Sequence of chain 3.A:
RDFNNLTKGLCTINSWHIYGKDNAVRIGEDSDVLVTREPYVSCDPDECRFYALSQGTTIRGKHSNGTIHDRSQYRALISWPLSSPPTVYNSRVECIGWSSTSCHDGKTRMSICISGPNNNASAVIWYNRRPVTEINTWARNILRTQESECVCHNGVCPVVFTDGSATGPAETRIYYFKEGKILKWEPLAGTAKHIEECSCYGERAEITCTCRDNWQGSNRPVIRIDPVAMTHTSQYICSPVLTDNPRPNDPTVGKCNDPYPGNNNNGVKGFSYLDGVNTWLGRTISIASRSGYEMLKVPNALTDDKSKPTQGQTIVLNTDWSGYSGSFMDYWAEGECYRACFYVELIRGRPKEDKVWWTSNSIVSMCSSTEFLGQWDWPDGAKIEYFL

Sequence of chain 1.A:
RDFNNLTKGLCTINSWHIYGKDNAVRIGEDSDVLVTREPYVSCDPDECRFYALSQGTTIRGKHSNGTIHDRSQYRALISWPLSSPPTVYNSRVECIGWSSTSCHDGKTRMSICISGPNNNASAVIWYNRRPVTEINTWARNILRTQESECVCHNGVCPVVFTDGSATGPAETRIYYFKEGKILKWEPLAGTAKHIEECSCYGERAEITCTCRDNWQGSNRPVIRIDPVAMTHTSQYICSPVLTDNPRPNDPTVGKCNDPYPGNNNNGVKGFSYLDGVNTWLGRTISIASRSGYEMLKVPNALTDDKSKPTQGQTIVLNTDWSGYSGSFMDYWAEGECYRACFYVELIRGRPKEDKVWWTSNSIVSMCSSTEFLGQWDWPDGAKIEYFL

Binding-site contacts:
Ligand atom O3 contacts residue ASN249 of chain 3.A at 2.8 Å (h-bond).
Ligand atom C3 contacts residue GLU294 of chain 3.A at 3.3 Å.
Ligand atom C2 contacts residue ASN120 of chain 1.A at 2.4 Å.
Ligand atom O4 contacts residue GLY312 of chain 3.A at 3.6 Å.
Ligand atom O5 contacts residue GLY374 of chain 3.A at 3.3 Å.
Ligand atom N2 contacts residue ARG140 of chain 1.A at 3.6 Å (salt-bridge).
Ligand atom O6 contacts residue ILE285 of chain 3.A at 2.8 Å (h-bond).
Ligand atom O4 contacts residue GLU294 of chain 3.A at 2.7 Å (salt-bridge).
Ligand atom O6 contacts residue LYS308 of chain 3.A at 2.8 Å (salt-bridge).
Ligand atom C6 contacts residue ILE285 of chain 3.A at 3.6 Å (hydrophobic).
Ligand atom C7 contacts residue ASN120 of chain 1.A at 3.4 Å.
Ligand atom O2 contacts residue ASN249 of chain 3.A at 3.2 Å (h-bond).
Ligand atom O4 contacts residue ARG247 of chain 3.A at 3.2 Å (salt-bridge).
Ligand atom O2 contacts residue GLY312 of chain 3.A at 3.3 Å.
Ligand atom O5 contacts residue GLY312 of chain 3.A at 3.6 Å.
Ligand atom O3 contacts residue GLY312 of chain 3.A at 2.9 Å (h-bond).
Ligand atom O2 contacts residue LEU296 of chain 3.A at 3.4 Å.
Ligand atom O4 contacts residue ILE287 of chain 3.A at 3.4 Å.
Ligand atom O7 contacts residue ASN120 of chain 1.A at 3.5 Å (h-bond).
Ligand atom N2 contacts residue ASN120 of chain 1.A at 2.9 Å (h-bond).
Ligand atom O3 contacts residue ARG283 of chain 3.A at 2.9 Å (salt-bridge).
Ligand atom O6 contacts residue ASP250 of chain 3.A at 2.5 Å (salt-bridge).
Ligand atom C6 contacts residue PRO309 of chain 3.A at 3.5 Å (hydrophobic).
Ligand atom C6 contacts residue ASP250 of chain 3.A at 3.5 Å.
Ligand atom O3 contacts residue ASP250 of chain 3.A at 2.8 Å (salt-bridge).
Ligand atom C4 contacts residue GLU294 of chain 3.A at 3.5 Å.
Ligand atom C5 contacts residue ARG283 of chain 3.A at 3.6 Å.
Ligand atom C1 contacts residue ASN120 of chain 1.A at 1.4 Å.
Ligand atom C6 contacts residue LEU373 of chain 3.A at 3.4 Å (hydrophobic).
Ligand atom O5 contacts residue GLN375 of chain 3.A at 3.3 Å (h-bond).
Ligand atom C3 contacts residue GLY312 of chain 3.A at 3.2 Å.
Ligand atom O5 contacts residue ARG283 of chain 3.A at 3.1 Å (salt-bridge).
Ligand atom O6 contacts residue GLN375 of chain 3.A at 3.2 Å.
Ligand atom C8 contacts residue PHE372 of chain 3.A at 3.6 Å (hydrophobic).
Ligand atom O4 contacts residue ARG283 of chain 3.A at 3.5 Å (salt-bridge).
Ligand atom O5 contacts residue ASP250 of chain 3.A at 3.5 Å (salt-bridge).
Ligand atom O3 contacts residue GLN311 of chain 3.A at 3.3 Å.
Ligand atom O6 contacts residue THR310 of chain 3.A at 3.6 Å.
Ligand atom O5 contacts residue ASN120 of chain 1.A at 2.4 Å (h-bond).
Ligand atom O3 contacts residue GLU294 of chain 3.A at 2.6 Å (salt-bridge).

The protein below binds the small molecule below.
Small molecule (SMILES): CC(=O)N[C@H]1[C@H](O[C@H]2[C@H](O)[C@@H](NC(C)=O)CO[C@@H]2CO)O[C@H](CO)[C@@H](O[C@@H]2O[C@H](CO[C@H]3O[C@H](CO)[C@@H](O)[C@H](O[C@H]4O[C@H](CO)[C@@H](O)[C@H](O)[C@@H]4O)[C@@H]3O)[C@@H](O)[C@H](O[C@H]3O[C@H](CO)[C@@H](O)[C@H](O)[C@@H]3O[C@H]3O[C@H](CO)[C@@H](O)[C@H](O)[C@@H]3O[C@H]3O[C@H](CO)[C@@H](O)[C@H](O)[C@@H]3O)[C@@H]2O)[C@@H]1O